Binding-site contacts:
Ligand atom N2 contacts residue ASN152 of chain 1.E at 3.9 Å.
Ligand atom C7 contacts residue ASN154 of chain 1.E at 3.3 Å.
Ligand atom C7 contacts residue ASN152 of chain 1.E at 3.4 Å.
Ligand atom C8 contacts residue ASN152 of chain 1.E at 3.8 Å.
Ligand atom C4 contacts residue ASN154 of chain 1.E at 4.2 Å.
Ligand atom C3 contacts residue ASN154 of chain 1.E at 3.8 Å.
Ligand atom O7 contacts residue ASN154 of chain 1.E at 3.0 Å (h-bond).
Ligand atom O6 contacts residue ASN154 of chain 1.E at 4.3 Å.
Ligand atom C5 contacts residue ASN154 of chain 1.E at 3.7 Å.
Ligand atom N2 contacts residue ASN154 of chain 1.E at 2.9 Å (h-bond).
Ligand atom N2 contacts residue ASP153 of chain 1.E at 4.3 Å.
Ligand atom C1 contacts residue ASN154 of chain 1.E at 1.4 Å.
Ligand atom O7 contacts residue ASN152 of chain 1.E at 3.0 Å (h-bond).
Ligand atom O5 contacts residue ASN154 of chain 1.E at 2.4 Å (h-bond).
Ligand atom O7 contacts residue ASP153 of chain 1.E at 4.3 Å.
Ligand atom C2 contacts residue ASN154 of chain 1.E at 2.5 Å.

Sequence of chain 1.E:
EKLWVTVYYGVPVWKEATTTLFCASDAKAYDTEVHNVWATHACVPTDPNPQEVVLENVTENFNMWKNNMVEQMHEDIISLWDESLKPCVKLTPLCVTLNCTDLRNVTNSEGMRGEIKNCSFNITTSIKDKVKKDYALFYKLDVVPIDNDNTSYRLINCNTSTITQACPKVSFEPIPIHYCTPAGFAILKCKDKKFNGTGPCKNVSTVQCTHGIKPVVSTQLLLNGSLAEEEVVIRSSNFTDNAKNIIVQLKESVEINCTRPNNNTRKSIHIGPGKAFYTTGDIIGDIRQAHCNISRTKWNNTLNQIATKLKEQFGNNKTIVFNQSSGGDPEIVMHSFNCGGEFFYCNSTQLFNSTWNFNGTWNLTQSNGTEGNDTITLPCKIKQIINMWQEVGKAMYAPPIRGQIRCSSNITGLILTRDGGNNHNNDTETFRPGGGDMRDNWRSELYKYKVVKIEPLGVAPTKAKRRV

This small molecule binds to this protein.
Small molecule (SMILES): CC(=O)N[C@H]1[C@H](O[C@H]2[C@H](O)[C@@H](NC(C)=O)CO[C@@H]2CO)O[C@H](CO)[C@@H](O)[C@@H]1O